This small molecule binds to this protein.
Small molecule (SMILES): Cc1nc2cccc(O)c2[nH]1

Binding-site contacts:
Ligand atom C4 contacts residue LEU73 of chain 1.A at 3.6 Å (hydrophobic).
Ligand atom O5 contacts residue LEU109 of chain 1.A at 4.4 Å.
Ligand atom C2 contacts residue LEU102 of chain 1.A at 4.3 Å (hydrophobic).
Ligand atom C7 contacts residue MET74 of chain 1.A at 4.0 Å (hydrophobic).
Ligand atom C1 contacts residue LEU73 of chain 1.A at 4.2 Å (hydrophobic).
Ligand atom C4 contacts residue ASN106 of chain 1.A at 3.2 Å.
Ligand atom C11 contacts residue MET74 of chain 1.A at 4.1 Å (hydrophobic).
Ligand atom N8 contacts residue LEU73 of chain 1.A at 4.1 Å.
Ligand atom C1 contacts residue ASN106 of chain 1.A at 3.2 Å.
Ligand atom O5 contacts residue MET74 of chain 1.A at 3.3 Å.
Ligand atom C7 contacts residue LEU73 of chain 1.A at 3.8 Å (hydrophobic).
Ligand atom C1 contacts residue MET105 of chain 1.A at 4.1 Å (hydrophobic).
Ligand atom C1 contacts residue MET74 of chain 1.A at 4.3 Å (hydrophobic).
Ligand atom C3 contacts residue LEU102 of chain 1.A at 4.4 Å (hydrophobic).
Ligand atom O5 contacts residue ALA75 of chain 1.A at 3.1 Å (h-bond).
Ligand atom C9 contacts residue MET74 of chain 1.A at 3.9 Å (hydrophobic).
Ligand atom C11 contacts residue ASP72 of chain 1.A at 4.0 Å.
Ligand atom C6 contacts residue LEU73 of chain 1.A at 3.3 Å (hydrophobic).
Ligand atom C2 contacts residue ASN106 of chain 1.A at 4.5 Å.
Ligand atom C2 contacts residue MET105 of chain 1.A at 4.0 Å (hydrophobic).
Ligand atom O5 contacts residue ASN106 of chain 1.A at 2.5 Å (h-bond).
Ligand atom C6 contacts residue MET74 of chain 1.A at 3.4 Å (hydrophobic).
Ligand atom C3 contacts residue LEU73 of chain 1.A at 4.4 Å (hydrophobic).
Ligand atom N10 contacts residue MET74 of chain 1.A at 2.9 Å (h-bond).
Ligand atom N10 contacts residue LEU73 of chain 1.A at 3.3 Å.
Ligand atom O5 contacts residue LEU73 of chain 1.A at 3.6 Å.
Ligand atom N8 contacts residue MET74 of chain 1.A at 4.4 Å.
Ligand atom C1 contacts residue LEU109 of chain 1.A at 4.2 Å (hydrophobic).
Ligand atom C4 contacts residue MET74 of chain 1.A at 3.6 Å (hydrophobic).
Ligand atom C4 contacts residue ALA75 of chain 1.A at 4.4 Å (hydrophobic).
Ligand atom C9 contacts residue LEU73 of chain 1.A at 3.8 Å (hydrophobic).
Ligand atom C11 contacts residue LEU73 of chain 1.A at 4.2 Å (hydrophobic).

Sequence of chain 1.A:
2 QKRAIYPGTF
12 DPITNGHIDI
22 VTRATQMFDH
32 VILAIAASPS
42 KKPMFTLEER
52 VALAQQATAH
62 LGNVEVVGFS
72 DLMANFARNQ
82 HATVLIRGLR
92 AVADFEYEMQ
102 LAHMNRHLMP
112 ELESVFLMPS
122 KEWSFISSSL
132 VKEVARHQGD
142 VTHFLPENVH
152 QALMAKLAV